Binding-site contacts:
Ligand atom C16 contacts residue MET165 of chain 1.A at 3.5 Å (hydrophobic).
Ligand atom O10 contacts residue MET165 of chain 1.A at 3.5 Å.
Ligand atom N19 contacts residue HIS164 of chain 1.A at 2.8 Å (h-bond).
Ligand atom N28 contacts residue PHE140 of chain 1.A at 3.2 Å (h-bond).
Ligand atom O30 contacts residue MET165 of chain 1.A at 3.5 Å.
Ligand atom N11 contacts residue GLN189 of chain 1.A at 3.0 Å (h-bond).
Ligand atom C7 contacts residue GLU166 of chain 1.A at 3.3 Å.
Ligand atom C20 contacts residue CYS145 of chain 1.A at 2.6 Å (hydrophobic).
Ligand atom O30 contacts residue GLU166 of chain 1.A at 3.4 Å.
Ligand atom N19 contacts residue CYS145 of chain 1.A at 3.0 Å (h-bond).
Ligand atom C21 contacts residue CYS145 of chain 1.A at 1.8 Å (hydrophobic).
Ligand atom O30 contacts residue HIS163 of chain 1.A at 2.6 Å (h-bond).
Ligand atom C24 contacts residue HIS163 of chain 1.A at 3.7 Å.
Ligand atom C26 contacts residue ASN142 of chain 1.A at 3.3 Å.
Ligand atom C29 contacts residue HIS163 of chain 1.A at 3.6 Å.
Ligand atom C17 contacts residue HIS164 of chain 1.A at 3.6 Å.
Ligand atom C26 contacts residue LEU141 of chain 1.A at 3.6 Å (hydrophobic).
Ligand atom C3 contacts residue ASN142 of chain 1.A at 3.7 Å.
Ligand atom C27 contacts residue ASN142 of chain 1.A at 3.7 Å.
Ligand atom O8 contacts residue GLN189 of chain 1.A at 3.4 Å (h-bond).
Ligand atom N28 contacts residue SER1 of chain 2.A at 3.9 Å.
Ligand atom N19 contacts residue HIS41 of chain 1.A at 3.9 Å.
Ligand atom C16 contacts residue ARG188 of chain 1.A at 3.8 Å.
Ligand atom C12 contacts residue HIS164 of chain 1.A at 3.6 Å.
Ligand atom C21 contacts residue HIS41 of chain 1.A at 3.8 Å.
Ligand atom C16 contacts residue ASP187 of chain 1.A at 3.7 Å.
Ligand atom C24 contacts residue CYS145 of chain 1.A at 3.0 Å (hydrophobic).
Ligand atom N28 contacts residue GLU166 of chain 1.A at 3.1 Å (salt-bridge).
Ligand atom C20 contacts residue HIS164 of chain 1.A at 3.7 Å.
Ligand atom C15 contacts residue HIS41 of chain 1.A at 3.8 Å.
Ligand atom C27 contacts residue PHE140 of chain 1.A at 3.9 Å (hydrophobic).
Ligand atom O30 contacts residue HIS172 of chain 1.A at 3.6 Å.
Ligand atom C15 contacts residue MET49 of chain 1.A at 3.6 Å (hydrophobic).
Ligand atom C9 contacts residue GLN189 of chain 1.A at 3.7 Å.
Ligand atom C27 contacts residue LEU141 of chain 1.A at 3.8 Å (hydrophobic).
Ligand atom O30 contacts residue PHE140 of chain 1.A at 3.6 Å.
Ligand atom O10 contacts residue GLU166 of chain 1.A at 3.0 Å (salt-bridge).
Ligand atom C29 contacts residue GLU166 of chain 1.A at 3.5 Å.
Ligand atom O22 contacts residue CYS145 of chain 1.A at 2.4 Å (h-bond).
Ligand atom O22 contacts residue HIS41 of chain 1.A at 2.6 Å (h-bond).

Sequence of chain 2.A:
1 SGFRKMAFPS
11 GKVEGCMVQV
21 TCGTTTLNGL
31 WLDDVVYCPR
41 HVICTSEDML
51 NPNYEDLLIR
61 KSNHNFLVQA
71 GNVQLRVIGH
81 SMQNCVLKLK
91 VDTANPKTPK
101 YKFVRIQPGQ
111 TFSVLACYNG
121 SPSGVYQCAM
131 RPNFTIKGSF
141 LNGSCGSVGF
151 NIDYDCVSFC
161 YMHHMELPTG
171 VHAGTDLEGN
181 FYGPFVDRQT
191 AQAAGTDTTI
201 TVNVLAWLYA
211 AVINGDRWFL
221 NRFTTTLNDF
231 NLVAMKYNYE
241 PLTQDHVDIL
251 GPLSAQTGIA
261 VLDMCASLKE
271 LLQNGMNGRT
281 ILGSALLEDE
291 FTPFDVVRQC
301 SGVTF

A small-molecule ligand and the protein it binds are described below.
Small molecule (SMILES): CC(C)C[C@H](NC(=O)OCc1ccccc1)C(=O)N[C@H](CO)C[C@@H]1CCNC1=O

Sequence of chain 1.A:
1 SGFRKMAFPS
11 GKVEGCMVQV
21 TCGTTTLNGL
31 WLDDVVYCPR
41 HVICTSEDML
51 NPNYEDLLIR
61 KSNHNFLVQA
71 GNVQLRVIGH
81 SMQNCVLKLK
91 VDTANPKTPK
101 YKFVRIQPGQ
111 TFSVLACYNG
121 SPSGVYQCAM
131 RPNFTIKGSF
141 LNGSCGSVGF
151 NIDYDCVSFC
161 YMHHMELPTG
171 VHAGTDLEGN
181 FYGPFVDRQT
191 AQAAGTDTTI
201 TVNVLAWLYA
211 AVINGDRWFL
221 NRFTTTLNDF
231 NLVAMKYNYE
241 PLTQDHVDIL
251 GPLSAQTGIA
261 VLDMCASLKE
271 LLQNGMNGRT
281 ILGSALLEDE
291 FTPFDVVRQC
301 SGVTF